Sequence of chain 1.B:
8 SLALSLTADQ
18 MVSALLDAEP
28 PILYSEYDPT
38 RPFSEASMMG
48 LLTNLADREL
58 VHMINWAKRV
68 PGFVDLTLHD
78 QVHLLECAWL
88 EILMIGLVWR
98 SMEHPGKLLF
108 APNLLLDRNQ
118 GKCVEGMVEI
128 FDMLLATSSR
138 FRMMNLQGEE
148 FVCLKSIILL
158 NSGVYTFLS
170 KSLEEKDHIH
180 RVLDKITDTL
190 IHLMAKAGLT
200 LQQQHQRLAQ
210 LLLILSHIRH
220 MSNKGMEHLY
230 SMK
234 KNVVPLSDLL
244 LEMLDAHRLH

Binding-site contacts:
Ligand atom CAP contacts residue PHE107 of chain 1.B at 4.0 Å (hydrophobic).
Ligand atom OAN contacts residue MET91 of chain 1.B at 3.9 Å.
Ligand atom CAF contacts residue GLY224 of chain 1.B at 4.0 Å.
Ligand atom CAS contacts residue LEU90 of chain 1.B at 3.7 Å (hydrophobic).
Ligand atom CAF contacts residue MET91 of chain 1.B at 4.1 Å (hydrophobic).
Ligand atom CAL contacts residue LEU228 of chain 1.B at 4.1 Å (hydrophobic).
Ligand atom OAQ contacts residue GLY224 of chain 1.B at 4.2 Å.
Ligand atom CAT contacts residue ALA53 of chain 1.B at 4.1 Å (hydrophobic).
Ligand atom CAA contacts residue LEU87 of chain 1.B at 4.1 Å (hydrophobic).
Ligand atom CAM contacts residue GLY224 of chain 1.B at 3.6 Å.
Ligand atom CAT contacts residue PHE107 of chain 1.B at 4.1 Å (hydrophobic).
Ligand atom CAI contacts residue MET91 of chain 1.B at 3.7 Å (hydrophobic).
Ligand atom OAR contacts residue GLY224 of chain 1.B at 4.1 Å.
Ligand atom CAD contacts residue MET91 of chain 1.B at 4.1 Å (hydrophobic).
Ligand atom CAJ contacts residue HIS227 of chain 1.B at 3.5 Å.
Ligand atom OAQ contacts residue MET46 of chain 1.B at 3.6 Å.
Ligand atom OAR contacts residue ILE127 of chain 1.B at 3.5 Å.
Ligand atom CAC contacts residue PHE107 of chain 1.B at 4.1 Å (hydrophobic).
Ligand atom CAM contacts residue HIS227 of chain 1.B at 3.4 Å.
Ligand atom OAN contacts residue ILE127 of chain 1.B at 3.5 Å.
Ligand atom CAO contacts residue PHE107 of chain 1.B at 3.8 Å (hydrophobic).
Ligand atom CAU contacts residue GLU56 of chain 1.B at 3.2 Å.
Ligand atom CAK contacts residue LEU49 of chain 1.B at 4.0 Å (hydrophobic).
Ligand atom OAR contacts residue HIS227 of chain 1.B at 2.8 Å (h-bond).
Ligand atom OAQ contacts residue LEU228 of chain 1.B at 3.5 Å.
Ligand atom OAV contacts residue ARG97 of chain 1.B at 2.9 Å (salt-bridge).
Ligand atom CAU contacts residue ARG97 of chain 1.B at 3.9 Å.
Ligand atom CAS contacts residue LEU94 of chain 1.B at 4.1 Å (hydrophobic).
Ligand atom OAV contacts residue LEU90 of chain 1.B at 4.0 Å.
Ligand atom OAV contacts residue GLU56 of chain 1.B at 2.5 Å (salt-bridge).
Ligand atom OAQ contacts residue HIS227 of chain 1.B at 3.0 Å (h-bond).
Ligand atom CAT contacts residue LEU52 of chain 1.B at 3.9 Å (hydrophobic).
Ligand atom CAP contacts residue LEU49 of chain 1.B at 3.6 Å (hydrophobic).
Ligand atom CAH contacts residue LEU49 of chain 1.B at 4.0 Å (hydrophobic).
Ligand atom CAG contacts residue PHE107 of chain 1.B at 3.8 Å (hydrophobic).
Ligand atom CAP contacts residue ALA53 of chain 1.B at 3.9 Å (hydrophobic).
Ligand atom CAI contacts residue LEU94 of chain 1.B at 3.9 Å (hydrophobic).
Ligand atom CAU contacts residue LEU90 of chain 1.B at 4.1 Å (hydrophobic).
Ligand atom CAT contacts residue GLU56 of chain 1.B at 3.3 Å.
Ligand atom OAR contacts residue MET124 of chain 1.B at 3.9 Å.

The protein below binds the small molecule below.
Small molecule (SMILES): C[C@]12CC[C@@H]3c4ccc(O)cc4CC[C@H]3[C@@H]1[C@@H](O)[C@@H](O)[C@@H]2O